Sequence of chain 1.B:
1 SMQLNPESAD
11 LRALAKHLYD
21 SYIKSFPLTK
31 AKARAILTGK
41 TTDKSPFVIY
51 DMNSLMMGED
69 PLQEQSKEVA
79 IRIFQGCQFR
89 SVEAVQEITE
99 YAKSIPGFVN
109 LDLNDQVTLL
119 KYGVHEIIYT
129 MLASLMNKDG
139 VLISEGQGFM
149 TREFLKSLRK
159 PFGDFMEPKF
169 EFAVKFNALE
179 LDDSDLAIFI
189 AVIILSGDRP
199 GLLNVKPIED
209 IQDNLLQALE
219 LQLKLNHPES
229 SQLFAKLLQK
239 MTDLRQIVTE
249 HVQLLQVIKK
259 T

Binding-site contacts:
Ligand atom CAJ contacts residue ARG88 of chain 1.B at 4.0 Å.
Ligand atom CAF contacts residue ILE141 of chain 1.B at 4.0 Å (hydrophobic).
Ligand atom C6 contacts residue SER89 of chain 1.B at 3.8 Å.
Ligand atom C2 contacts residue ARG88 of chain 1.B at 3.7 Å.
Ligand atom CAH contacts residue CYS85 of chain 1.B at 3.1 Å (hydrophobic).
Ligand atom CAA contacts residue GLY84 of chain 1.B at 3.7 Å.
Ligand atom CAO contacts residue LEU133 of chain 1.B at 3.9 Å (hydrophobic).
Ligand atom CAR contacts residue ILE141 of chain 1.B at 3.5 Å (hydrophobic).
Ligand atom SAN contacts residue ARG88 of chain 1.B at 3.7 Å.
Ligand atom CAJ contacts residue LEU130 of chain 1.B at 3.6 Å (hydrophobic).
Ligand atom CAG contacts residue ILE81 of chain 1.B at 4.0 Å (hydrophobic).
Ligand atom CL6 contacts residue CYS85 of chain 1.B at 3.9 Å.
Ligand atom N3 contacts residue ARG88 of chain 1.B at 3.5 Å.
Ligand atom OAC contacts residue ARG88 of chain 1.B at 3.4 Å (salt-bridge).
Ligand atom CAB contacts residue ILE141 of chain 1.B at 4.0 Å (hydrophobic).
Ligand atom CAO contacts residue ARG88 of chain 1.B at 3.2 Å.
Ligand atom N3 contacts residue LEU130 of chain 1.B at 3.9 Å.
Ligand atom CAT contacts residue CYS85 of chain 1.B at 3.7 Å (hydrophobic).
Ligand atom CL6 contacts residue PHE163 of chain 1.B at 4.2 Å.
Ligand atom C5 contacts residue CYS85 of chain 1.B at 3.5 Å (hydrophobic).
Ligand atom CAG contacts residue CYS85 of chain 1.B at 3.8 Å (hydrophobic).
Ligand atom CAP contacts residue GLY84 of chain 1.B at 4.0 Å.
Ligand atom CAF contacts residue CYS85 of chain 1.B at 3.2 Å (hydrophobic).
Ligand atom C6 contacts residue CYS85 of chain 1.B at 4.0 Å (hydrophobic).
Ligand atom SAN contacts residue ILE126 of chain 1.B at 4.1 Å.
Ligand atom C4 contacts residue LEU130 of chain 1.B at 4.1 Å (hydrophobic).
Ligand atom CAG contacts residue ILE141 of chain 1.B at 4.0 Å (hydrophobic).
Ligand atom OAC contacts residue MET129 of chain 1.B at 3.8 Å.
Ligand atom CAT contacts residue ILE141 of chain 1.B at 3.5 Å (hydrophobic).
Ligand atom CAP contacts residue ILE141 of chain 1.B at 3.8 Å (hydrophobic).
Ligand atom CL6 contacts residue SER89 of chain 1.B at 3.6 Å.
Ligand atom CAH contacts residue ILE141 of chain 1.B at 3.8 Å (hydrophobic).
Ligand atom C2 contacts residue LEU130 of chain 1.B at 4.1 Å (hydrophobic).
Ligand atom N1 contacts residue SER89 of chain 1.B at 3.5 Å (h-bond).
Ligand atom N1 contacts residue ILE126 of chain 1.B at 3.8 Å.
Ligand atom CAP contacts residue CYS85 of chain 1.B at 4.0 Å (hydrophobic).
Ligand atom NAM contacts residue ILE141 of chain 1.B at 4.2 Å.
Ligand atom OAD contacts residue LEU133 of chain 1.B at 3.3 Å.
Ligand atom CAB contacts residue ARG88 of chain 1.B at 3.5 Å.
Ligand atom OAD contacts residue ARG88 of chain 1.B at 2.7 Å (salt-bridge).

The protein below binds the small molecule below.
Small molecule (SMILES): Cc1cccc(Nc2cc(Cl)nc(SCC(=O)O)n2)c1C